This small molecule binds to this protein.
Small molecule (SMILES): CC(=O)N[C@@H]1[C@@H](O)[C@H](O)[C@@H](CO)O[C@H]1O

Sequence of chain 1.A:
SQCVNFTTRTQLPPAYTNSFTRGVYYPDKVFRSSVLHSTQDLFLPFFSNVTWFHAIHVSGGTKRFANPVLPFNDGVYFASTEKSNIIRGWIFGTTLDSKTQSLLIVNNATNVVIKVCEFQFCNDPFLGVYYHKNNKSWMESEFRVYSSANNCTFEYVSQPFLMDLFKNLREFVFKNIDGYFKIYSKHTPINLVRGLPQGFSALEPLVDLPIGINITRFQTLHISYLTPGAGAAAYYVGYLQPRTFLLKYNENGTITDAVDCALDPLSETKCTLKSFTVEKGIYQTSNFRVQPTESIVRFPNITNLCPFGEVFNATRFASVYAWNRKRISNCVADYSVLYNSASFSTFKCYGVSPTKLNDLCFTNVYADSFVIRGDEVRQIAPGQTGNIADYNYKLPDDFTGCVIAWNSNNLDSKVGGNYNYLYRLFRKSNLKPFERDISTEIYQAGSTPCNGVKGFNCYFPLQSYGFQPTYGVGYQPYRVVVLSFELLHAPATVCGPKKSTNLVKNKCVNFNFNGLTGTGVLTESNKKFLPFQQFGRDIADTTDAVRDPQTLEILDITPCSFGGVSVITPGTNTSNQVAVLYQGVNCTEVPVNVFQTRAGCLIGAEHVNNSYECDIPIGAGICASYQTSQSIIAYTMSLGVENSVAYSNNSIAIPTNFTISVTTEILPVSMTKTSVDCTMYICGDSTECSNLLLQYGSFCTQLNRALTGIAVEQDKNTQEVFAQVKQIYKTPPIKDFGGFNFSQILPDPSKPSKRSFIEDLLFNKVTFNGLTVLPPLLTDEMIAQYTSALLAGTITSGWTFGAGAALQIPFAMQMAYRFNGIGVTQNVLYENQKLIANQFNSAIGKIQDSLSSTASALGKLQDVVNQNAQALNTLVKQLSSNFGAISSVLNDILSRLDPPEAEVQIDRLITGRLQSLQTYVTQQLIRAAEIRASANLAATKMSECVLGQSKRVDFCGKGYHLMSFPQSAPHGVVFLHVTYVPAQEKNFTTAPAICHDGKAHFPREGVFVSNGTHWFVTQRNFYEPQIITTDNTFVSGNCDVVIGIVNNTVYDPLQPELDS

Sequence of chain 1.B:
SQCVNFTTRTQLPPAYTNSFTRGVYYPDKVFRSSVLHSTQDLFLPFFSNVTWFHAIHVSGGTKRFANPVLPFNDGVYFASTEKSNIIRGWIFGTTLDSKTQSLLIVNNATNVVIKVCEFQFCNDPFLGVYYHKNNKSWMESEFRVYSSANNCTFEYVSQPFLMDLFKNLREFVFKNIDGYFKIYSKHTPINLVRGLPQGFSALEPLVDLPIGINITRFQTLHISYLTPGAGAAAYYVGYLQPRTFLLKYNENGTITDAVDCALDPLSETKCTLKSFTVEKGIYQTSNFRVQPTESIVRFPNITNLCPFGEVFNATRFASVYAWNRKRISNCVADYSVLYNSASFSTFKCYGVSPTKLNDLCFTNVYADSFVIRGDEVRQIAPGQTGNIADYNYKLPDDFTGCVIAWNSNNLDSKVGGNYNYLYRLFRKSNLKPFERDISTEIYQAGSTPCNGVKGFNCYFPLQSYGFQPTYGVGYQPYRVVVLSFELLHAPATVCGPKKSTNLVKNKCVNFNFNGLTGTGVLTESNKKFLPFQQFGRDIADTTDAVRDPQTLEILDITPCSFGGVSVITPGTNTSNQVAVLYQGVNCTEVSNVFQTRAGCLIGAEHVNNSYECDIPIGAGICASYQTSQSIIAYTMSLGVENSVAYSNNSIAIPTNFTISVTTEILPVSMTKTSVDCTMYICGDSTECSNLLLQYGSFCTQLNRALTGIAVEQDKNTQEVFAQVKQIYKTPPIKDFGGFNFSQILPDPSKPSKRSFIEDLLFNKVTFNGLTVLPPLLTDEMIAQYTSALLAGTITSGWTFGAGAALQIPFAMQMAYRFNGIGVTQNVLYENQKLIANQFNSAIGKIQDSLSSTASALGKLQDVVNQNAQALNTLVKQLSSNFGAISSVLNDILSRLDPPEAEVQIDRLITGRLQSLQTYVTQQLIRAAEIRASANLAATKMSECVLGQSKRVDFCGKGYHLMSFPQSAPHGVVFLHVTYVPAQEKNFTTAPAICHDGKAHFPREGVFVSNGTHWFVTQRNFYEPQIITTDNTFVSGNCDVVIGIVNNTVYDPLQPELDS

Binding-site contacts:
Ligand atom C4 contacts residue ALA703 of chain 1.A at 4.3 Å (hydrophobic).
Ligand atom O5 contacts residue ALA703 of chain 1.A at 4.5 Å.
Ligand atom C2 contacts residue GLN892 of chain 1.B at 4.5 Å.
Ligand atom C3 contacts residue ASN1071 of chain 1.A at 3.8 Å.
Ligand atom C1 contacts residue ALA703 of chain 1.A at 4.5 Å (hydrophobic).
Ligand atom N2 contacts residue ASN1071 of chain 1.A at 2.4 Å (h-bond).
Ligand atom C1 contacts residue ASN1071 of chain 1.A at 1.4 Å.
Ligand atom C2 contacts residue ASN1071 of chain 1.A at 2.5 Å.
Ligand atom O4 contacts residue ALA703 of chain 1.A at 4.2 Å.
Ligand atom O5 contacts residue ASN1071 of chain 1.A at 2.3 Å (h-bond).
Ligand atom C7 contacts residue ASN1071 of chain 1.A at 3.2 Å.
Ligand atom C8 contacts residue GLU1069 of chain 1.A at 3.5 Å.
Ligand atom C4 contacts residue ASN1071 of chain 1.A at 4.2 Å.
Ligand atom C5 contacts residue ASN1071 of chain 1.A at 3.6 Å.
Ligand atom N2 contacts residue GLN892 of chain 1.B at 4.1 Å.
Ligand atom C5 contacts residue ALA703 of chain 1.A at 3.7 Å (hydrophobic).
Ligand atom C3 contacts residue ALA703 of chain 1.A at 4.4 Å (hydrophobic).
Ligand atom C1 contacts residue GLN892 of chain 1.B at 3.8 Å.
Ligand atom O7 contacts residue ASN1071 of chain 1.A at 4.2 Å.
Ligand atom C8 contacts residue ASN1071 of chain 1.A at 3.4 Å.